Binding-site contacts:
Ligand atom N1 contacts residue ARG50 of chain 1.E at 3.0 Å (salt-bridge).
Ligand atom N1 contacts residue ILE49 of chain 1.E at 3.8 Å.
Ligand atom N3 contacts residue ARG50 of chain 1.E at 3.9 Å.
Ligand atom N6 contacts residue ARG50 of chain 1.E at 4.2 Å.
Ligand atom N9 contacts residue ARG50 of chain 1.E at 3.4 Å (salt-bridge).
Ligand atom O3A contacts residue LYS185 of chain 1.G at 3.6 Å.
Ligand atom O1A contacts residue GLY334 of chain 1.G at 3.1 Å.
Ligand atom C5' contacts residue PHE333 of chain 1.G at 3.9 Å (hydrophobic).
Ligand atom C8 contacts residue ARG50 of chain 1.E at 3.0 Å.
Ligand atom C5 contacts residue ARG50 of chain 1.E at 3.7 Å.
Ligand atom O4' contacts residue ILE182 of chain 1.G at 3.4 Å.
Ligand atom N7 contacts residue ARG50 of chain 1.E at 3.2 Å (salt-bridge).
Ligand atom C2 contacts residue LEU205 of chain 1.G at 4.0 Å (hydrophobic).
Ligand atom O4' contacts residue PHE183 of chain 1.G at 4.0 Å.
Ligand atom C5' contacts residue PHE183 of chain 1.G at 3.3 Å (hydrophobic).
Ligand atom N6 contacts residue ASN48 of chain 1.E at 3.3 Å (h-bond).
Ligand atom C6 contacts residue TYR330 of chain 1.G at 3.8 Å (hydrophobic).
Ligand atom C1' contacts residue ARG50 of chain 1.E at 4.1 Å.
Ligand atom N1 contacts residue ASN48 of chain 1.E at 3.7 Å.
Ligand atom O1B contacts residue LYS185 of chain 1.G at 3.2 Å.
Ligand atom C2 contacts residue ARG50 of chain 1.E at 3.4 Å.
Ligand atom O5' contacts residue PHE183 of chain 1.G at 3.9 Å.
Ligand atom O2' contacts residue ARG50 of chain 1.E at 4.2 Å.
Ligand atom C5' contacts residue SER184 of chain 1.G at 4.0 Å.
Ligand atom N1 contacts residue TYR330 of chain 1.G at 3.9 Å.
Ligand atom C6 contacts residue ASN48 of chain 1.E at 3.9 Å.
Ligand atom O2G contacts residue ARG50 of chain 1.E at 3.5 Å (salt-bridge).
Ligand atom N6 contacts residue TYR330 of chain 1.G at 3.3 Å.
Ligand atom O3B contacts residue LYS185 of chain 1.G at 4.1 Å.
Ligand atom C6 contacts residue ARG50 of chain 1.E at 3.8 Å.
Ligand atom O5' contacts residue LYS185 of chain 1.G at 3.5 Å (salt-bridge).
Ligand atom O1A contacts residue PHE333 of chain 1.G at 3.7 Å.
Ligand atom C5' contacts residue LYS185 of chain 1.G at 4.2 Å.
Ligand atom C2' contacts residue ARG50 of chain 1.E at 3.6 Å.
Ligand atom O5' contacts residue SER184 of chain 1.G at 4.1 Å.
Ligand atom N7 contacts residue TYR330 of chain 1.G at 4.3 Å.
Ligand atom C4 contacts residue ARG50 of chain 1.E at 3.6 Å.
Ligand atom C4' contacts residue PHE183 of chain 1.G at 3.3 Å (hydrophobic).
Ligand atom PB contacts residue LYS185 of chain 1.G at 4.1 Å.
Ligand atom C1' contacts residue ILE182 of chain 1.G at 3.7 Å (hydrophobic).

Sequence of chain 1.E:
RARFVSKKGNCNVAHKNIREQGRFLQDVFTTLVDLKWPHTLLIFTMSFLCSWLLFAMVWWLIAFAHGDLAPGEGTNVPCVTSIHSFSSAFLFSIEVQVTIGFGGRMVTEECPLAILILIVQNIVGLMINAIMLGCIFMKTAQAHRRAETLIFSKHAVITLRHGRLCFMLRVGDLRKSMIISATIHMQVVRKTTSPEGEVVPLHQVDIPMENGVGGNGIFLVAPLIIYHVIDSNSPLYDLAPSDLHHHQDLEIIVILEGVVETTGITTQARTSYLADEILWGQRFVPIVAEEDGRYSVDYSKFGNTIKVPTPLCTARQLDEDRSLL

This protein binds this small molecule.
Small molecule (SMILES): Nc1ncnc2c1ncn2[C@@H]1O[C@H](COP(=O)(O)OP(=O)(O)OP(O)(O)=S)[C@@H](O)[C@H]1O

Sequence of chain 1.G:
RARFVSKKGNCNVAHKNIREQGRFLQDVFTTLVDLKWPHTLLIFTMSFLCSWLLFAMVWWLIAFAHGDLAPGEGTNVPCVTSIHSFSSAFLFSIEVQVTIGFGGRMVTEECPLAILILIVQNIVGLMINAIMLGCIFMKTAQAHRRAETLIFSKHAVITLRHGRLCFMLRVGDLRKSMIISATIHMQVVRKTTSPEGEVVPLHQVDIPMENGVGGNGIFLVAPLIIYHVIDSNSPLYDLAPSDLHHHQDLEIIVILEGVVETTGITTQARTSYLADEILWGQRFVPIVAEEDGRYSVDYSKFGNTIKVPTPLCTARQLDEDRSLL